Sequence of chain 1.B:
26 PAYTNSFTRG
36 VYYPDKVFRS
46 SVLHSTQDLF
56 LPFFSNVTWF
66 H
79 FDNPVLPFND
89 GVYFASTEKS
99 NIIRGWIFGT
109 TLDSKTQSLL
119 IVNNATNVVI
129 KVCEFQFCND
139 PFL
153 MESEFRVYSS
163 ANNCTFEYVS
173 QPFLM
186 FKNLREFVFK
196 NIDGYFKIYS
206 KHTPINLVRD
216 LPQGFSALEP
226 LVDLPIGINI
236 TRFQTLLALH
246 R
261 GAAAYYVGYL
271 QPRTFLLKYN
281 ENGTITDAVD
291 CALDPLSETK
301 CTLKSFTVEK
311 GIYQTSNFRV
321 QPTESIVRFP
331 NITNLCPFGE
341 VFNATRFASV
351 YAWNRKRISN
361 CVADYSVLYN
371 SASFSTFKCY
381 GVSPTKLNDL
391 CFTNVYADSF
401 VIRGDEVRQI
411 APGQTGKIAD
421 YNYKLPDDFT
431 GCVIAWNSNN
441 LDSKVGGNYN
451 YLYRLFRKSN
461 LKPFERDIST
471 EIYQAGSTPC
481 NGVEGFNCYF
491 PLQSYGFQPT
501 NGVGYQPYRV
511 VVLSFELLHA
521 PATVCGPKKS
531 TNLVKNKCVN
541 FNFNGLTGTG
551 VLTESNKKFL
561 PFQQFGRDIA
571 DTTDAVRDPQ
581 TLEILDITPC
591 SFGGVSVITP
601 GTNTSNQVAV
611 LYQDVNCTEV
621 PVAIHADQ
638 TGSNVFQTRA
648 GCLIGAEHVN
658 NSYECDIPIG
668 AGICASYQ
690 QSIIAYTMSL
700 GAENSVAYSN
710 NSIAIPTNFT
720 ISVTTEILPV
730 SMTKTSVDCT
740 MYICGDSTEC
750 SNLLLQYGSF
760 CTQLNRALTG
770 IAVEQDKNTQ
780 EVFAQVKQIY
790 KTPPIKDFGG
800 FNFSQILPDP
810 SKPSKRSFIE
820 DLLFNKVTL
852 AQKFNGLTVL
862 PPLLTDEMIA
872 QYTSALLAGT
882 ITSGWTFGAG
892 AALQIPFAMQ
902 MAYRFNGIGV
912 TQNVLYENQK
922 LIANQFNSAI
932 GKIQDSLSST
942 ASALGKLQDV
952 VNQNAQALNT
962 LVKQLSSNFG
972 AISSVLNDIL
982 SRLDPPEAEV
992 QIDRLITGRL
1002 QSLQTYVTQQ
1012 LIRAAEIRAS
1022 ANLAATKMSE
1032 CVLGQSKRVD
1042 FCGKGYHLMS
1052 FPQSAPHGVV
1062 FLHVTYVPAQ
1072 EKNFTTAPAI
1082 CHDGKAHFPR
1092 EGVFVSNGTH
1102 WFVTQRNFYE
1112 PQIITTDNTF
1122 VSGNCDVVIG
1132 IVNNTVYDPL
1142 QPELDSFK

Binding-site contacts:
Ligand atom C1 contacts residue ASN165 of chain 1.B at 1.4 Å.
Ligand atom C5 contacts residue ASN165 of chain 1.B at 3.7 Å.
Ligand atom C3 contacts residue ASN165 of chain 1.B at 3.8 Å.
Ligand atom O7 contacts residue ASN165 of chain 1.B at 2.8 Å (h-bond).
Ligand atom C2 contacts residue ASN165 of chain 1.B at 2.5 Å.
Ligand atom C7 contacts residue ASN165 of chain 1.B at 3.0 Å.
Ligand atom O5 contacts residue ASN165 of chain 1.B at 2.4 Å (h-bond).
Ligand atom C4 contacts residue ASN165 of chain 1.B at 4.2 Å.
Ligand atom C8 contacts residue ASN165 of chain 1.B at 4.3 Å.
Ligand atom N2 contacts residue ASN165 of chain 1.B at 2.9 Å (h-bond).

The small molecule below binds the protein below.
Small molecule (SMILES): CC(=O)N[C@@H]1[C@@H](O)[C@H](O)[C@@H](CO)O[C@H]1O